Sequence of chain 1.A:
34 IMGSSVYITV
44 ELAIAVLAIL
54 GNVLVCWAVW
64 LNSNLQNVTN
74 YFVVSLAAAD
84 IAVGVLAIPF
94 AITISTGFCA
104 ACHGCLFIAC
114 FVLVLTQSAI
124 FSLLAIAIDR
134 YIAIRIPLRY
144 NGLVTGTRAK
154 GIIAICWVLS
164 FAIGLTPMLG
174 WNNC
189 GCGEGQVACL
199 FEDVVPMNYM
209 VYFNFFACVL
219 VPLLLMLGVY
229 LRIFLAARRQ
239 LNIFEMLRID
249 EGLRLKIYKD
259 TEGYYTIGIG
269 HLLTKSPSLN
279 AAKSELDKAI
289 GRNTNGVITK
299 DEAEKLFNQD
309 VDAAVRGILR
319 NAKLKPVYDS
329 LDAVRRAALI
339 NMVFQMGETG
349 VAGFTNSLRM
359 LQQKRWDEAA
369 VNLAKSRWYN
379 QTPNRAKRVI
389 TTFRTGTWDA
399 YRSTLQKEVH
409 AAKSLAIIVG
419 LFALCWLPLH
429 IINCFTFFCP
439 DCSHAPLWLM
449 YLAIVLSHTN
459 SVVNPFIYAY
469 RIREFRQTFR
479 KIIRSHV

Binding-site contacts:
Ligand atom O3 contacts residue VAL115 of chain 1.A at 3.6 Å.
Ligand atom N3 contacts residue ASN431 of chain 1.A at 3.5 Å (h-bond).
Ligand atom C38 contacts residue HIS442 of chain 1.A at 3.4 Å.
Ligand atom C22 contacts residue GLU200 of chain 1.A at 3.3 Å.
Ligand atom N8 contacts residue GLU200 of chain 1.A at 2.8 Å (salt-bridge).
Ligand atom C37 contacts residue HIS442 of chain 1.A at 3.2 Å.
Ligand atom N2 contacts residue THR119 of chain 1.A at 3.2 Å (h-bond).
Ligand atom N5 contacts residue PHE199 of chain 1.A at 3.5 Å.
Ligand atom N4 contacts residue PHE199 of chain 1.A at 3.2 Å.
Ligand atom O2 contacts residue TRP424 of chain 1.A at 3.6 Å.
Ligand atom C33 contacts residue LEU445 of chain 1.A at 3.5 Å (hydrophobic).
Ligand atom O6 contacts residue TYR449 of chain 1.A at 2.7 Å (h-bond).
Ligand atom N6 contacts residue ASN431 of chain 1.A at 2.9 Å (h-bond).
Ligand atom C7 contacts residue TRP424 of chain 1.A at 3.3 Å (hydrophobic).
Ligand atom N3 contacts residue PHE199 of chain 1.A at 3.6 Å.
Ligand atom C25 contacts residue THR434 of chain 1.A at 3.0 Å.
Ligand atom C13 contacts residue ASN431 of chain 1.A at 3.2 Å.
Ligand atom C30 contacts residue GLU200 of chain 1.A at 3.5 Å.
Ligand atom C9 contacts residue PHE199 of chain 1.A at 3.3 Å (hydrophobic).
Ligand atom C35 contacts residue GLU200 of chain 1.A at 3.6 Å.
Ligand atom C18 contacts residue ILE452 of chain 1.A at 3.6 Å (hydrophobic).
Ligand atom C19 contacts residue ILE452 of chain 1.A at 3.4 Å (hydrophobic).
Ligand atom C27 contacts residue PHE199 of chain 1.A at 3.3 Å (hydrophobic).
Ligand atom C19 contacts residue MET448 of chain 1.A at 3.5 Å (hydrophobic).
Ligand atom O2 contacts residue SER455 of chain 1.A at 2.8 Å (h-bond).
Ligand atom N9 contacts residue GLU200 of chain 1.A at 2.8 Å (salt-bridge).
Ligand atom C20 contacts residue LEU427 of chain 1.A at 3.5 Å (hydrophobic).
Ligand atom C8 contacts residue LEU427 of chain 1.A at 3.6 Å (hydrophobic).
Ligand atom O4 contacts residue TRP424 of chain 1.A at 3.6 Å.
Ligand atom C7 contacts residue HIS428 of chain 1.A at 3.5 Å.
Ligand atom C11 contacts residue PHE199 of chain 1.A at 3.1 Å (hydrophobic).
Ligand atom C12 contacts residue PHE199 of chain 1.A at 3.3 Å (hydrophobic).
Ligand atom C28 contacts residue TYR449 of chain 1.A at 3.7 Å (hydrophobic).
Ligand atom O3 contacts residue HIS456 of chain 1.A at 2.9 Å (h-bond).
Ligand atom C6 contacts residue THR119 of chain 1.A at 3.6 Å.
Ligand atom N8 contacts residue LEU198 of chain 1.A at 3.6 Å.
Ligand atom C27 contacts residue ILE452 of chain 1.A at 3.6 Å (hydrophobic).
Ligand atom C6 contacts residue GLN120 of chain 1.A at 3.4 Å.
Ligand atom C12 contacts residue ILE452 of chain 1.A at 3.7 Å (hydrophobic).
Ligand atom N6 contacts residue PHE199 of chain 1.A at 3.6 Å.

A protein and the small-molecule ligand that binds it are described below.
Small molecule (SMILES): CCNC(=O)[C@H]1O[C@@H](n2cnc3c(NCC(c4ccccc4)c4ccccc4)nc(C(=O)NCCNC(=O)NC4CCN(c5ccccn5)CC4)nc32)[C@H](O)[C@@H]1O